This small molecule binds to this protein.
Small molecule (SMILES): CC(=O)N[C@@H]1[C@@H](O)[C@H](O)[C@@H](CO)O[C@H]1O

Sequence of chain 1.C:
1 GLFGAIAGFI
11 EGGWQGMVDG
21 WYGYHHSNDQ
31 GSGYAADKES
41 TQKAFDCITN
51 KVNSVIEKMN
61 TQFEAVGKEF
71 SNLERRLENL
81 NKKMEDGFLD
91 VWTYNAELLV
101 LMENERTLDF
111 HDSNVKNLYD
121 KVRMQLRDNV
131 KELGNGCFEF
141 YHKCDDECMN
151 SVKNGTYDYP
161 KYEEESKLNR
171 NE

Binding-site contacts:
Ligand atom C5 contacts residue ASN154 of chain 1.C at 3.7 Å.
Ligand atom O6 contacts residue SER151 of chain 1.C at 3.9 Å.
Ligand atom C6 contacts residue ASN150 of chain 1.C at 3.7 Å.
Ligand atom C1 contacts residue ASN154 of chain 1.C at 1.4 Å.
Ligand atom O5 contacts residue SER151 of chain 1.C at 4.3 Å.
Ligand atom C6 contacts residue GLU147 of chain 1.C at 4.1 Å.
Ligand atom C3 contacts residue ASN154 of chain 1.C at 3.8 Å.
Ligand atom C5 contacts residue SER151 of chain 1.C at 4.5 Å.
Ligand atom C2 contacts residue ASN154 of chain 1.C at 2.4 Å.
Ligand atom C1 contacts residue ASN150 of chain 1.C at 4.2 Å.
Ligand atom N2 contacts residue THR156 of chain 1.C at 3.8 Å.
Ligand atom C1 contacts residue THR156 of chain 1.C at 4.4 Å.
Ligand atom O5 contacts residue ASN150 of chain 1.C at 3.8 Å.
Ligand atom C6 contacts residue SER151 of chain 1.C at 4.4 Å.
Ligand atom C7 contacts residue ASN154 of chain 1.C at 3.5 Å.
Ligand atom O6 contacts residue GLU147 of chain 1.C at 2.8 Å (salt-bridge).
Ligand atom C4 contacts residue ASN154 of chain 1.C at 4.2 Å.
Ligand atom O5 contacts residue ASN154 of chain 1.C at 2.4 Å (h-bond).
Ligand atom C8 contacts residue THR156 of chain 1.C at 4.3 Å.
Ligand atom O7 contacts residue ASN154 of chain 1.C at 3.7 Å.
Ligand atom O6 contacts residue ASN150 of chain 1.C at 3.7 Å.
Ligand atom N2 contacts residue ASN154 of chain 1.C at 2.9 Å (h-bond).